Binding-site contacts:
Ligand atom O3 contacts residue HIS308 of chain 1.E at 2.9 Å (h-bond).
Ligand atom O6P contacts residue HIS342 of chain 1.E at 3.5 Å.
Ligand atom O2 contacts residue ILE185 of chain 1.E at 3.4 Å.
Ligand atom O5P contacts residue HIS342 of chain 1.E at 2.6 Å (h-bond).
Ligand atom O1P contacts residue LYS187 of chain 1.E at 3.3 Å.
Ligand atom O2 contacts residue MG1 of chain 1.P at 2.2 Å.
Ligand atom C3 contacts residue KCX212 of chain 1.E at 2.9 Å.
Ligand atom O4 contacts residue GLY390 of chain 1.E at 3.0 Å.
Ligand atom C contacts residue MG1 of chain 1.P at 2.9 Å.
Ligand atom C contacts residue ASN132 of chain 1.F at 3.2 Å.
Ligand atom P1 contacts residue THR74 of chain 1.F at 3.5 Å.
Ligand atom O6 contacts residue ASP214 of chain 1.E at 3.2 Å (salt-bridge).
Ligand atom O6P contacts residue ARG309 of chain 1.E at 2.7 Å (salt-bridge).
Ligand atom O7 contacts residue ASN132 of chain 1.F at 3.4 Å (h-bond).
Ligand atom O1 contacts residue LYS187 of chain 1.E at 3.2 Å (salt-bridge).
Ligand atom O1P contacts residue THR74 of chain 1.F at 2.8 Å (h-bond).
Ligand atom O3P contacts residue THR74 of chain 1.F at 3.4 Å (h-bond).
Ligand atom O4 contacts residue SER389 of chain 1.E at 3.1 Å.
Ligand atom C contacts residue LYS187 of chain 1.E at 3.6 Å.
Ligand atom C3 contacts residue MG1 of chain 1.P at 3.0 Å.
Ligand atom O7 contacts residue LYS350 of chain 1.E at 2.9 Å (salt-bridge).
Ligand atom O6 contacts residue MG1 of chain 1.P at 2.3 Å.
Ligand atom O3 contacts residue GLU215 of chain 1.E at 3.0 Å (salt-bridge).
Ligand atom O3 contacts residue MG1 of chain 1.P at 2.1 Å.
Ligand atom O2P contacts residue GLY414 of chain 1.E at 2.8 Å (h-bond).
Ligand atom O5P contacts residue SER389 of chain 1.E at 3.2 Å (h-bond).
Ligand atom O3P contacts residue LYS350 of chain 1.E at 3.1 Å (salt-bridge).
Ligand atom O6 contacts residue LYS187 of chain 1.E at 3.4 Å (salt-bridge).
Ligand atom O6 contacts residue GLU215 of chain 1.E at 3.3 Å (salt-bridge).
Ligand atom O4P contacts residue ARG309 of chain 1.E at 3.0 Å (salt-bridge).
Ligand atom O3 contacts residue KCX212 of chain 1.E at 2.3 Å (h-bond).
Ligand atom C2 contacts residue MG1 of chain 1.P at 2.8 Å.
Ligand atom O6 contacts residue LYS189 of chain 1.E at 2.7 Å (salt-bridge).
Ligand atom O2 contacts residue LYS187 of chain 1.E at 3.1 Å (salt-bridge).
Ligand atom O1P contacts residue GLY415 of chain 1.E at 2.7 Å (h-bond).
Ligand atom O3P contacts residue GLY391 of chain 1.E at 2.6 Å (h-bond).
Ligand atom O6 contacts residue ASN132 of chain 1.F at 2.9 Å (h-bond).
Ligand atom O3 contacts residue ASN132 of chain 1.F at 3.3 Å (h-bond).
Ligand atom O2P contacts residue ILE185 of chain 1.E at 3.6 Å.
Ligand atom O2 contacts residue KCX212 of chain 1.E at 3.1 Å (h-bond).

Sequence of chain 1.E:
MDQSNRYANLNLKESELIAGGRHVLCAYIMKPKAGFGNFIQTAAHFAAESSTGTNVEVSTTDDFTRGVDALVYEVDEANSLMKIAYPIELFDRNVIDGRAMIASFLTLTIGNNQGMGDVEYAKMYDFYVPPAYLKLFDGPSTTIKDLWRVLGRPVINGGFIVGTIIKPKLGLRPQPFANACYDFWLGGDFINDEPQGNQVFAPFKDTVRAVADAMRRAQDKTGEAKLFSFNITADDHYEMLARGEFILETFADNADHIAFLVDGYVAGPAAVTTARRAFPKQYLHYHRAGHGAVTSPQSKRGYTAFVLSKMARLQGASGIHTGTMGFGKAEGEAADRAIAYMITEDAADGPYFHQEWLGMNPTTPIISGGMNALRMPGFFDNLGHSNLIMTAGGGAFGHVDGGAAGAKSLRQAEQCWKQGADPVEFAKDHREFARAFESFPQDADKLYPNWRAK

This small molecule binds to this protein.
Small molecule (SMILES): O=C(O)[C@@](O)(COP(=O)(O)O)[C@H](O)[C@H](O)COP(=O)(O)O

Sequence of chain 1.F:
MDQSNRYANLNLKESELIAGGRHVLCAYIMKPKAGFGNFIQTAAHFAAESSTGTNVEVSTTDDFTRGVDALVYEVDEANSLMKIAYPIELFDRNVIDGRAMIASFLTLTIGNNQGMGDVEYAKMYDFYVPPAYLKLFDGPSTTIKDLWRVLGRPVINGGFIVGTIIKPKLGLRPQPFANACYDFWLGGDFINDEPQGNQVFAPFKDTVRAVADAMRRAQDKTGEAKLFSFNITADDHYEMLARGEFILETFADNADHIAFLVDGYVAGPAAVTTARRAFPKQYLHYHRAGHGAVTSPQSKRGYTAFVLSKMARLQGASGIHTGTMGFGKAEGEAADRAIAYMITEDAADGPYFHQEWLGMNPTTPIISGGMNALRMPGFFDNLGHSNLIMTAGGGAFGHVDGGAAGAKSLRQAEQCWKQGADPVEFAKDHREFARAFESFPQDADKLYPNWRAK